Sequence of chain 1.A:
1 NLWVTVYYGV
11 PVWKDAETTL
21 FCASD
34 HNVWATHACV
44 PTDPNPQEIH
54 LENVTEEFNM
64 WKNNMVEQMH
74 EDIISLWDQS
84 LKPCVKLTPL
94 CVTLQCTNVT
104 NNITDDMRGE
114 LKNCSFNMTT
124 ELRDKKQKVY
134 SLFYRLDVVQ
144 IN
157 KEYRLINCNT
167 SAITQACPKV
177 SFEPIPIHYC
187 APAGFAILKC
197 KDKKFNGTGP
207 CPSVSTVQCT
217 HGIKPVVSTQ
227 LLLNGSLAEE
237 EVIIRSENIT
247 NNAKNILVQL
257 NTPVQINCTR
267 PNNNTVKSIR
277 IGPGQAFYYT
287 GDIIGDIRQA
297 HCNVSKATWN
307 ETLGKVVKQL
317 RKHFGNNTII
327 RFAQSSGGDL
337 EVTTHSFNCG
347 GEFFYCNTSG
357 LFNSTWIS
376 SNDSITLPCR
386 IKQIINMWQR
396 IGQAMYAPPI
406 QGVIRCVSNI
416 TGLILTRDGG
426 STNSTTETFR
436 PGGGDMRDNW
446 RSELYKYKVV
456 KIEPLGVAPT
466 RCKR

Binding-site contacts:
Ligand atom C5 contacts residue ASN202 of chain 1.A at 3.8 Å.
Ligand atom C8 contacts residue ASN202 of chain 1.A at 4.3 Å.
Ligand atom O7 contacts residue HIS319 of chain 1.A at 3.5 Å.
Ligand atom C2 contacts residue THR204 of chain 1.A at 4.2 Å.
Ligand atom O7 contacts residue ASN202 of chain 1.A at 3.0 Å (h-bond).
Ligand atom C8 contacts residue ILE240 of chain 1.A at 4.0 Å (hydrophobic).
Ligand atom C3 contacts residue THR204 of chain 1.A at 4.0 Å.
Ligand atom N2 contacts residue ASN202 of chain 1.A at 3.0 Å (h-bond).
Ligand atom C7 contacts residue HIS319 of chain 1.A at 4.2 Å.
Ligand atom O5 contacts residue ASN202 of chain 1.A at 2.5 Å (h-bond).
Ligand atom C8 contacts residue SER242 of chain 1.A at 3.5 Å.
Ligand atom C6 contacts residue GLY205 of chain 1.A at 4.4 Å.
Ligand atom C1 contacts residue THR204 of chain 1.A at 3.7 Å.
Ligand atom C2 contacts residue ASN202 of chain 1.A at 2.5 Å.
Ligand atom C4 contacts residue ASN202 of chain 1.A at 4.4 Å.
Ligand atom C8 contacts residue PRO206 of chain 1.A at 3.8 Å (hydrophobic).
Ligand atom O7 contacts residue ILE240 of chain 1.A at 4.3 Å.
Ligand atom C8 contacts residue HIS319 of chain 1.A at 4.3 Å.
Ligand atom C3 contacts residue ASN202 of chain 1.A at 3.9 Å.
Ligand atom C5 contacts residue THR204 of chain 1.A at 4.4 Å.
Ligand atom O5 contacts residue THR204 of chain 1.A at 4.5 Å.
Ligand atom C7 contacts residue ASN202 of chain 1.A at 3.2 Å.
Ligand atom C1 contacts residue ASN202 of chain 1.A at 1.5 Å.
Ligand atom N2 contacts residue THR204 of chain 1.A at 4.2 Å.
Ligand atom O6 contacts residue PRO206 of chain 1.A at 4.0 Å.
Ligand atom C5 contacts residue GLY205 of chain 1.A at 4.4 Å.
Ligand atom O6 contacts residue GLY205 of chain 1.A at 3.6 Å.

A protein and the small-molecule ligand that binds it are described below.
Small molecule (SMILES): CC(=O)N[C@H]1[C@H](O[C@H]2[C@H](O)[C@@H](NC(C)=O)CO[C@@H]2CO)O[C@H](CO)[C@@H](O)[C@@H]1O